A protein and the small-molecule ligand that binds it are described below.
Small molecule (SMILES): CC(=O)N[C@H]1[C@H](O[C@H]2[C@H](O)[C@@H](NC(C)=O)CO[C@@H]2CO[C@@H]2O[C@@H](C)[C@@H](O)[C@@H](O)[C@@H]2O)O[C@H](CO)[C@@H](O)[C@@H]1O

Binding-site contacts:
Ligand atom C7 contacts residue GLY130 of chain 1.A at 4.0 Å.
Ligand atom C3 contacts residue GLY130 of chain 1.A at 4.0 Å.
Ligand atom O7 contacts residue ASN165 of chain 1.A at 2.8 Å (h-bond).
Ligand atom C4 contacts residue GLY130 of chain 1.A at 4.0 Å.
Ligand atom O3 contacts residue GLN161 of chain 1.A at 4.0 Å.
Ligand atom N2 contacts residue ASN165 of chain 1.A at 3.0 Å (h-bond).
Ligand atom C1 contacts residue GLN161 of chain 1.A at 4.1 Å.
Ligand atom C7 contacts residue ASN165 of chain 1.A at 3.1 Å.
Ligand atom O4 contacts residue TRP129 of chain 1.A at 4.1 Å.
Ligand atom O5 contacts residue GLY130 of chain 1.A at 2.9 Å (h-bond).
Ligand atom O5 contacts residue ASN165 of chain 1.A at 2.4 Å (h-bond).
Ligand atom O5 contacts residue TRP129 of chain 1.A at 4.0 Å.
Ligand atom C5 contacts residue GLY130 of chain 1.A at 3.5 Å.
Ligand atom C6 contacts residue PHE128 of chain 1.A at 3.8 Å (hydrophobic).
Ligand atom O2 contacts residue TRP129 of chain 1.A at 4.0 Å.
Ligand atom O4 contacts residue SER114 of chain 1.A at 2.9 Å (h-bond).
Ligand atom C1 contacts residue GLY130 of chain 1.A at 4.1 Å.
Ligand atom O7 contacts residue GLY130 of chain 1.A at 3.2 Å.
Ligand atom C2 contacts residue GLN161 of chain 1.A at 3.4 Å.
Ligand atom O4 contacts residue GLY130 of chain 1.A at 4.0 Å.
Ligand atom C2 contacts residue ASN165 of chain 1.A at 2.5 Å.
Ligand atom C8 contacts residue GLN161 of chain 1.A at 3.1 Å.
Ligand atom C4 contacts residue ASN165 of chain 1.A at 4.0 Å.
Ligand atom C3 contacts residue GLN161 of chain 1.A at 3.5 Å.
Ligand atom C5 contacts residue GLY130 of chain 1.A at 3.8 Å.
Ligand atom C6 contacts residue GLY130 of chain 1.A at 3.5 Å.
Ligand atom C2 contacts residue TRP129 of chain 1.A at 3.9 Å (hydrophobic).
Ligand atom C1 contacts residue GLY130 of chain 1.A at 3.8 Å.
Ligand atom C3 contacts residue ASN165 of chain 1.A at 3.9 Å.
Ligand atom C7 contacts residue GLN161 of chain 1.A at 3.2 Å.
Ligand atom C6 contacts residue ASN165 of chain 1.A at 3.9 Å.
Ligand atom C3 contacts residue SER114 of chain 1.A at 4.2 Å.
Ligand atom C6 contacts residue GLY130 of chain 1.A at 4.0 Å.
Ligand atom C1 contacts residue ASN165 of chain 1.A at 1.5 Å.
Ligand atom N2 contacts residue GLN161 of chain 1.A at 2.4 Å (h-bond).
Ligand atom O3 contacts residue SER114 of chain 1.A at 3.2 Å (h-bond).
Ligand atom C5 contacts residue ASN165 of chain 1.A at 3.7 Å.
Ligand atom C5 contacts residue ASN165 of chain 1.A at 3.5 Å.
Ligand atom C4 contacts residue SER114 of chain 1.A at 3.8 Å.
Ligand atom C6 contacts residue LEU164 of chain 1.A at 3.6 Å (hydrophobic).

Sequence of chain 1.A:
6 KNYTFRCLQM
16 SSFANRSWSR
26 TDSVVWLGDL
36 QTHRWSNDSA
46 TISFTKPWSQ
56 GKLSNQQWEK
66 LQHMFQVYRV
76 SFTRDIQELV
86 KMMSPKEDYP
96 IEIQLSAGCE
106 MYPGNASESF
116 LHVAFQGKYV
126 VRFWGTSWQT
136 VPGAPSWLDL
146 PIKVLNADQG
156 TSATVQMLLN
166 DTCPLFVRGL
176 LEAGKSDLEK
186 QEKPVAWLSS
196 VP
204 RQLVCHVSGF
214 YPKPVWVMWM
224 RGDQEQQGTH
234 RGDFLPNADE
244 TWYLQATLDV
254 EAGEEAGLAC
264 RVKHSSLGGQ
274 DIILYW